This small molecule binds to this protein.
Small molecule (SMILES): Nc1ncnc2c1ncn2[C@@H]1O[C@H](COP(=O)(O)OP(=O)(O)OP(O)(O)=S)[C@@H](O)[C@H]1O

Sequence of chain 1.C:
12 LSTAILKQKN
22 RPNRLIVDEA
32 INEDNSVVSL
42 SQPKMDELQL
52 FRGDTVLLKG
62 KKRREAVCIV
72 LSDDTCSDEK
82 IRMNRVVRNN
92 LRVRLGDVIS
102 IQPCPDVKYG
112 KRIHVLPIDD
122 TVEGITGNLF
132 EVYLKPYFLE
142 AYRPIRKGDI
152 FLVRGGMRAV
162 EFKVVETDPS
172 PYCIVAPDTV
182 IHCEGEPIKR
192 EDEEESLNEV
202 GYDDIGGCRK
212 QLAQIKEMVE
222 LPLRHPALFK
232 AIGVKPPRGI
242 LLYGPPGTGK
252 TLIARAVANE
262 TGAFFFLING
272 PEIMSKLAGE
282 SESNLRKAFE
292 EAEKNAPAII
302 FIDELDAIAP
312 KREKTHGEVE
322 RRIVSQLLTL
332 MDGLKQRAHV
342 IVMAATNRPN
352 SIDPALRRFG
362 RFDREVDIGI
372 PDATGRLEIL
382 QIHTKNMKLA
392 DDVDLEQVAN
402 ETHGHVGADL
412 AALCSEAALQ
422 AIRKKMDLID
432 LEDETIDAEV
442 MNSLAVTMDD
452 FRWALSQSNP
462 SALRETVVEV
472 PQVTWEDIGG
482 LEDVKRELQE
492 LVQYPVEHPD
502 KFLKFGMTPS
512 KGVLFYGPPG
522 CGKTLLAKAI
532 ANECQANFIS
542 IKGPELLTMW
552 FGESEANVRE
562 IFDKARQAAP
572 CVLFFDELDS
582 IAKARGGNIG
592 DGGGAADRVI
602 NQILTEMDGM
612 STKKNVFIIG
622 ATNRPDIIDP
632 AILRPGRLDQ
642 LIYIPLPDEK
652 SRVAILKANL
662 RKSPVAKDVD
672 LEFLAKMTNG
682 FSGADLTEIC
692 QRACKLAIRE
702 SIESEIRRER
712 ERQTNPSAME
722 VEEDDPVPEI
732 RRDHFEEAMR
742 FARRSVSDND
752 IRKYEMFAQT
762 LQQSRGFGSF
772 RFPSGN

Binding-site contacts:
Ligand atom O1A contacts residue THR525 of chain 1.C at 3.3 Å (h-bond).
Ligand atom C2 contacts residue ASP478 of chain 1.C at 3.1 Å.
Ligand atom O3B contacts residue GLY521 of chain 1.C at 3.2 Å (h-bond).
Ligand atom C4 contacts residue LEU526 of chain 1.C at 3.5 Å (hydrophobic).
Ligand atom O3B contacts residue LYS524 of chain 1.C at 3.2 Å (salt-bridge).
Ligand atom O2B contacts residue LYS524 of chain 1.C at 3.0 Å (salt-bridge).
Ligand atom N1 contacts residue ASP478 of chain 1.C at 3.3 Å (salt-bridge).
Ligand atom O2A contacts residue THR525 of chain 1.C at 3.4 Å (h-bond).
Ligand atom S1G contacts residue ASN624 of chain 1.C at 3.8 Å.
Ligand atom N1 contacts residue ILE479 of chain 1.C at 3.5 Å.
Ligand atom C6 contacts residue ILE656 of chain 1.C at 3.6 Å (hydrophobic).
Ligand atom PB contacts residue CYS522 of chain 1.C at 3.7 Å.
Ligand atom N1 contacts residue GLY480 of chain 1.C at 3.7 Å.
Ligand atom O2A contacts residue GLY523 of chain 1.C at 3.4 Å.
Ligand atom N7 contacts residue CYS522 of chain 1.C at 3.2 Å (h-bond).
Ligand atom C8 contacts residue GLY523 of chain 1.C at 3.8 Å.
Ligand atom C2 contacts residue LEU526 of chain 1.C at 3.7 Å (hydrophobic).
Ligand atom O1B contacts residue THR525 of chain 1.C at 3.0 Å (h-bond).
Ligand atom N7 contacts residue GLY523 of chain 1.C at 3.4 Å (h-bond).
Ligand atom O1B contacts residue LYS524 of chain 1.C at 2.9 Å (salt-bridge).
Ligand atom O3A contacts residue GLY523 of chain 1.C at 3.5 Å (h-bond).
Ligand atom O2A contacts residue LEU526 of chain 1.C at 3.5 Å (h-bond).
Ligand atom C8 contacts residue GLY684 of chain 1.C at 3.8 Å.
Ligand atom O2A contacts residue LYS524 of chain 1.C at 3.6 Å.
Ligand atom N1 contacts residue ILE656 of chain 1.C at 3.4 Å.
Ligand atom O2G contacts residue GLY521 of chain 1.C at 3.3 Å.
Ligand atom O3A contacts residue CYS522 of chain 1.C at 3.8 Å.
Ligand atom O4' contacts residue ALA685 of chain 1.C at 3.7 Å.
Ligand atom O4' contacts residue GLY684 of chain 1.C at 3.5 Å.
Ligand atom C2 contacts residue ILE656 of chain 1.C at 3.6 Å (hydrophobic).
Ligand atom O3A contacts residue GLY521 of chain 1.C at 3.6 Å.
Ligand atom PB contacts residue GLY523 of chain 1.C at 3.5 Å.
Ligand atom PB contacts residue LYS524 of chain 1.C at 3.4 Å.
Ligand atom PG contacts residue GLY521 of chain 1.C at 3.8 Å.
Ligand atom O2B contacts residue GLY521 of chain 1.C at 3.4 Å.
Ligand atom N6 contacts residue ILE479 of chain 1.C at 3.5 Å.
Ligand atom O2B contacts residue GLY523 of chain 1.C at 2.4 Å (h-bond).
Ligand atom O2B contacts residue CYS522 of chain 1.C at 2.5 Å (h-bond).
Ligand atom C2' contacts residue LEU526 of chain 1.C at 3.8 Å (hydrophobic).
Ligand atom N3 contacts residue LEU526 of chain 1.C at 3.4 Å.